A small-molecule ligand and the protein it binds are described below.
Small molecule (SMILES): C[C@@H]1O[C@@H](CC(=O)O)[C@@H](O)[C@H](O)[C@@H]1O

Sequence of chain 1.D:
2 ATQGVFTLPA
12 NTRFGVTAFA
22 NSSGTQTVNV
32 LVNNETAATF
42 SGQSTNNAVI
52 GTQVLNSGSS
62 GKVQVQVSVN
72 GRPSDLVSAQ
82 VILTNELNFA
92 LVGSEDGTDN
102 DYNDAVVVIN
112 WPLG

Sequence of chain 1.C:
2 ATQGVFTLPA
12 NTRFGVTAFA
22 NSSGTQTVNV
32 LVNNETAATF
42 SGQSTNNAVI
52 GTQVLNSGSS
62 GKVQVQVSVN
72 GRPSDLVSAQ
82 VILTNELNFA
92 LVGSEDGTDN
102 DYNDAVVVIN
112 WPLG

Binding-site contacts:
Ligand atom C4 contacts residue CA1 of chain 1.N at 3.8 Å.
Ligand atom C2 contacts residue ASP100 of chain 1.C at 4.0 Å.
Ligand atom O3 contacts residue ASP102 of chain 1.C at 3.0 Å (salt-bridge).
Ligand atom O7A contacts residue SER24 of chain 1.C at 4.0 Å.
Ligand atom O2 contacts residue ASN22 of chain 1.C at 2.9 Å (h-bond).
Ligand atom C3 contacts residue ASP105 of chain 1.C at 3.8 Å.
Ligand atom C3 contacts residue CA1 of chain 1.M at 3.5 Å.
Ligand atom C4 contacts residue CA1 of chain 1.M at 3.5 Å.
Ligand atom C1M contacts residue THR46 of chain 1.C at 3.7 Å.
Ligand atom O3 contacts residue CA1 of chain 1.M at 2.6 Å.
Ligand atom O2 contacts residue CA1 of chain 1.N at 2.7 Å.
Ligand atom C1M contacts residue SER24 of chain 1.C at 3.3 Å.
Ligand atom C5 contacts residue ASP97 of chain 1.C at 4.0 Å.
Ligand atom O2 contacts residue ASP105 of chain 1.C at 4.0 Å.
Ligand atom C5 contacts residue SER23 of chain 1.C at 3.2 Å.
Ligand atom O4 contacts residue ASP97 of chain 1.C at 2.6 Å (salt-bridge).
Ligand atom O2 contacts residue GLY115 of chain 1.D at 2.5 Å (h-bond).
Ligand atom C5 contacts residue SER24 of chain 1.C at 3.9 Å.
Ligand atom O5 contacts residue SER23 of chain 1.C at 3.2 Å (h-bond).
Ligand atom O3 contacts residue ASP105 of chain 1.C at 3.1 Å (salt-bridge).
Ligand atom C1M contacts residue SER23 of chain 1.C at 4.0 Å.
Ligand atom O4 contacts residue ASP105 of chain 1.C at 3.4 Å (salt-bridge).
Ligand atom C3 contacts residue CA1 of chain 1.N at 3.4 Å.
Ligand atom O2 contacts residue SER24 of chain 1.C at 4.1 Å.
Ligand atom O4 contacts residue SER23 of chain 1.C at 4.0 Å.
Ligand atom O5 contacts residue SER24 of chain 1.C at 2.8 Å (h-bond).
Ligand atom O4 contacts residue ASP100 of chain 1.C at 3.8 Å.
Ligand atom C2 contacts residue CA1 of chain 1.N at 3.5 Å.
Ligand atom O4 contacts residue GLU96 of chain 1.C at 3.8 Å.
Ligand atom O3 contacts residue CA1 of chain 1.N at 2.5 Å.
Ligand atom C1M contacts residue GLY115 of chain 1.D at 3.7 Å.
Ligand atom C3 contacts residue ASP100 of chain 1.C at 3.3 Å.
Ligand atom C1 contacts residue SER24 of chain 1.C at 3.7 Å.
Ligand atom O4 contacts residue CA1 of chain 1.M at 2.7 Å.
Ligand atom C4 contacts residue SER23 of chain 1.C at 3.2 Å.
Ligand atom O3 contacts residue ASP100 of chain 1.C at 2.5 Å (salt-bridge).
Ligand atom C4 contacts residue ASP97 of chain 1.C at 3.5 Å.
Ligand atom C4 contacts residue ASP105 of chain 1.C at 3.4 Å.
Ligand atom C2 contacts residue GLY115 of chain 1.D at 3.4 Å.
Ligand atom O2 contacts residue SER23 of chain 1.C at 3.1 Å.